The protein below binds the small molecule below.
Small molecule (SMILES): CC(=O)N[C@@H]1[C@@H](O)[C@H](O)[C@@H](CO)O[C@H]1O

Binding-site contacts:
Ligand atom C1 contacts residue ASN632 of chain 1.A at 1.4 Å.
Ligand atom C8 contacts residue ASN632 of chain 1.A at 4.4 Å.
Ligand atom O7 contacts residue ASN632 of chain 1.A at 3.1 Å (h-bond).
Ligand atom C3 contacts residue ASN632 of chain 1.A at 3.8 Å.
Ligand atom O5 contacts residue ASN632 of chain 1.A at 2.4 Å (h-bond).
Ligand atom N2 contacts residue ASN632 of chain 1.A at 2.9 Å (h-bond).
Ligand atom C5 contacts residue ASN632 of chain 1.A at 3.7 Å.
Ligand atom C7 contacts residue ASN632 of chain 1.A at 3.4 Å.
Ligand atom C4 contacts residue ASN632 of chain 1.A at 4.2 Å.
Ligand atom C2 contacts residue ASN632 of chain 1.A at 2.5 Å.

Sequence of chain 1.A:
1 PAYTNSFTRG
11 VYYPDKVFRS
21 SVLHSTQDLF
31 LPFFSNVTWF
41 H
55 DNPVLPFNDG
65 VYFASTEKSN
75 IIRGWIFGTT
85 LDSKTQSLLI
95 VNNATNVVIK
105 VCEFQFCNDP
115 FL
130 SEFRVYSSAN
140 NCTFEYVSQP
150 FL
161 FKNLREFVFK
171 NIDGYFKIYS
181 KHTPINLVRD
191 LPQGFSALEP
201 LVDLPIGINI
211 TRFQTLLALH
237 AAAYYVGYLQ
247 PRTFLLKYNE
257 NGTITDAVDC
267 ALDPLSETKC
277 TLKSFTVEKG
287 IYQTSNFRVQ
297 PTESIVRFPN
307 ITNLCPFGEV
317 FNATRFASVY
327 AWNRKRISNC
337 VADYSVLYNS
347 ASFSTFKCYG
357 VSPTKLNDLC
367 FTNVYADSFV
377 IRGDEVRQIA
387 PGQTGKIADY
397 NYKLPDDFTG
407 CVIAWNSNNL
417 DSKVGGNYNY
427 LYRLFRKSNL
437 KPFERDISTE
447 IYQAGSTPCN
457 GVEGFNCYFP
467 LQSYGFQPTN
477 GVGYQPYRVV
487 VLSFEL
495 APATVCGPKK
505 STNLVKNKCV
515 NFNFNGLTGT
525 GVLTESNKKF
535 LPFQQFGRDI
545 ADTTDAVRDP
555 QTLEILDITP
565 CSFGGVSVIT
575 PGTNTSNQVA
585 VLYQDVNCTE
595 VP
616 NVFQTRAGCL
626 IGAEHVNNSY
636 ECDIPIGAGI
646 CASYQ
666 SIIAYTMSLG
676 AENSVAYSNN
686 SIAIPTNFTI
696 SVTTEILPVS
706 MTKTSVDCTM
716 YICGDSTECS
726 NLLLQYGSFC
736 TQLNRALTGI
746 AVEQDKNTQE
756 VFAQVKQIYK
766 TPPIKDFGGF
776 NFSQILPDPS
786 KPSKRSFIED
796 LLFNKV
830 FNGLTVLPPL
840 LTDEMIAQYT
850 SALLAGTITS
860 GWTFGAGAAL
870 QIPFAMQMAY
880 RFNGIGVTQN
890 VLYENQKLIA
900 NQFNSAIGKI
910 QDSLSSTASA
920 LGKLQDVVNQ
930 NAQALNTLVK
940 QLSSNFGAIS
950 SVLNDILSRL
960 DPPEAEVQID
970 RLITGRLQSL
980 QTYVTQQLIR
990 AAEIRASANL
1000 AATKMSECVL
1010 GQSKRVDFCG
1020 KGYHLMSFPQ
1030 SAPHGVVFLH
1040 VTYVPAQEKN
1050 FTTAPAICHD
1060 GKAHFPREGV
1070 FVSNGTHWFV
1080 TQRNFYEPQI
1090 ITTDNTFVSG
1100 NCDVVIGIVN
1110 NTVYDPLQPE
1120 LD